Sequence of chain 1.L:
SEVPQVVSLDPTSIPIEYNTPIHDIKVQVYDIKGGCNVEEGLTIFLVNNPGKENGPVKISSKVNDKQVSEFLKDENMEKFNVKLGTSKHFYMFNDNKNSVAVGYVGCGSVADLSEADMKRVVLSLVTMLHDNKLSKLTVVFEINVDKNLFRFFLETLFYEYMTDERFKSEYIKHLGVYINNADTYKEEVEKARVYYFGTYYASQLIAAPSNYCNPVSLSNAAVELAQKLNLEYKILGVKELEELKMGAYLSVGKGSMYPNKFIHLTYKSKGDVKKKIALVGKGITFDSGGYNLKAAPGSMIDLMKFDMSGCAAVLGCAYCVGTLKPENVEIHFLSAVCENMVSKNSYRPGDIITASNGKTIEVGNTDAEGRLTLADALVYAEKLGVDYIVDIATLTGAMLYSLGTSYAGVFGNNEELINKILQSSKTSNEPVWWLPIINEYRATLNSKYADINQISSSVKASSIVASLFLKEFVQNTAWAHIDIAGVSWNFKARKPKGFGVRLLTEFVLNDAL

Binding-site contacts:
Ligand atom C10 contacts residue THR403 of chain 1.L at 3.5 Å.
Ligand atom P contacts residue ZN1 of chain 1.OD at 3.1 Å.
Ligand atom C6 contacts residue ALA494 of chain 1.L at 3.6 Å (hydrophobic).
Ligand atom N1 contacts residue ASP296 of chain 1.L at 3.3 Å (salt-bridge).
Ligand atom P contacts residue ZN1 of chain 1.QD at 2.9 Å.
Ligand atom C9 contacts residue PHE315 of chain 1.L at 3.7 Å (hydrophobic).
Ligand atom N1 contacts residue THR403 of chain 1.L at 3.4 Å (h-bond).
Ligand atom O3 contacts residue ZN1 of chain 1.OD at 2.3 Å.
Ligand atom C3 contacts residue LYS303 of chain 1.L at 3.7 Å.
Ligand atom P contacts residue LEU404 of chain 1.L at 3.6 Å.
Ligand atom O2 contacts residue LEU404 of chain 1.L at 2.9 Å (h-bond).
Ligand atom O3 contacts residue ASP296 of chain 1.L at 3.3 Å (salt-bridge).
Ligand atom P contacts residue ASP376 of chain 1.L at 3.7 Å.
Ligand atom O3 contacts residue ASP376 of chain 1.L at 3.2 Å (salt-bridge).
Ligand atom C1 contacts residue THR403 of chain 1.L at 3.2 Å.
Ligand atom C7 contacts residue LEU409 of chain 1.L at 3.2 Å (hydrophobic).
Ligand atom C9 contacts residue ALA494 of chain 1.L at 3.7 Å (hydrophobic).
Ligand atom O1 contacts residue ZN1 of chain 1.OD at 3.6 Å.
Ligand atom C10 contacts residue ALA494 of chain 1.L at 3.8 Å (hydrophobic).
Ligand atom O1 contacts residue ASP296 of chain 1.L at 3.1 Å (salt-bridge).
Ligand atom N1 contacts residue ZN1 of chain 1.OD at 2.2 Å.
Ligand atom O1 contacts residue LYS303 of chain 1.L at 2.6 Å (salt-bridge).
Ligand atom P contacts residue ASP296 of chain 1.L at 3.7 Å.
Ligand atom C1 contacts residue ZN1 of chain 1.OD at 3.0 Å.
Ligand atom C7 contacts residue MET309 of chain 1.L at 3.5 Å (hydrophobic).
Ligand atom P contacts residue CO31 of chain 1.PD at 3.7 Å.
Ligand atom C8 contacts residue LEU409 of chain 1.L at 3.4 Å (hydrophobic).
Ligand atom O3 contacts residue GLU378 of chain 1.L at 3.3 Å (salt-bridge).
Ligand atom O3 contacts residue ZN1 of chain 1.QD at 2.4 Å.
Ligand atom O1 contacts residue ASP376 of chain 1.L at 3.2 Å (salt-bridge).
Ligand atom C1 contacts residue LEU404 of chain 1.L at 3.6 Å (hydrophobic).
Ligand atom C8 contacts residue MET309 of chain 1.L at 3.2 Å (hydrophobic).
Ligand atom C1 contacts residue LYS291 of chain 1.L at 3.6 Å.
Ligand atom N1 contacts residue ASP316 of chain 1.L at 2.8 Å (salt-bridge).
Ligand atom O3 contacts residue CO31 of chain 1.PD at 2.4 Å (h-bond).
Ligand atom O1 contacts residue ZN1 of chain 1.QD at 2.4 Å.
Ligand atom O3 contacts residue LYS291 of chain 1.L at 3.2 Å (salt-bridge).
Ligand atom C2 contacts residue THR403 of chain 1.L at 3.8 Å.
Ligand atom N1 contacts residue LYS291 of chain 1.L at 3.3 Å (salt-bridge).
Ligand atom O2 contacts residue CO31 of chain 1.PD at 3.3 Å (h-bond).

A small-molecule ligand and the protein it binds are described below.
Small molecule (SMILES): N[C@@H](c1ccc(-n2cccn2)cc1)P(=O)(O)O